Binding-site contacts:
Ligand atom O3 contacts residue ASP323 of chain 1.B at 4.1 Å.
Ligand atom O5 contacts residue ASN328 of chain 1.B at 2.4 Å (h-bond).
Ligand atom C3 contacts residue THR360 of chain 1.B at 4.3 Å.
Ligand atom C5 contacts residue ASN328 of chain 1.B at 3.7 Å.
Ligand atom C3 contacts residue SER324 of chain 1.B at 4.0 Å.
Ligand atom O7 contacts residue SER326 of chain 1.B at 2.9 Å (h-bond).
Ligand atom N2 contacts residue ASN328 of chain 1.B at 2.7 Å (h-bond).
Ligand atom C4 contacts residue SER324 of chain 1.B at 3.5 Å.
Ligand atom O7 contacts residue SER324 of chain 1.B at 3.9 Å.
Ligand atom O5 contacts residue ASN331 of chain 1.B at 3.0 Å (h-bond).
Ligand atom O6 contacts residue PHE321 of chain 1.B at 4.1 Å.
Ligand atom N2 contacts residue THR358 of chain 1.B at 3.5 Å (h-bond).
Ligand atom O7 contacts residue ASN328 of chain 1.B at 3.4 Å (h-bond).
Ligand atom O6 contacts residue ASN331 of chain 1.B at 3.2 Å.
Ligand atom C1 contacts residue SER324 of chain 1.B at 4.0 Å.
Ligand atom C2 contacts residue THR358 of chain 1.B at 4.2 Å.
Ligand atom C2 contacts residue ASN328 of chain 1.B at 2.3 Å.
Ligand atom O6 contacts residue SER324 of chain 1.B at 3.9 Å.
Ligand atom C5 contacts residue ASN331 of chain 1.B at 4.2 Å.
Ligand atom C8 contacts residue ASP355 of chain 1.B at 4.0 Å.
Ligand atom C3 contacts residue THR358 of chain 1.B at 3.6 Å.
Ligand atom C2 contacts residue SER324 of chain 1.B at 3.7 Å.
Ligand atom C4 contacts residue ASN328 of chain 1.B at 4.2 Å.
Ligand atom O5 contacts residue SER324 of chain 1.B at 3.3 Å.
Ligand atom O3 contacts residue THR358 of chain 1.B at 3.1 Å.
Ligand atom O6 contacts residue THR330 of chain 1.B at 4.3 Å.
Ligand atom C1 contacts residue THR360 of chain 1.B at 3.8 Å.
Ligand atom C7 contacts residue SER326 of chain 1.B at 3.9 Å.
Ligand atom C1 contacts residue ASN328 of chain 1.B at 1.4 Å.
Ligand atom C8 contacts residue VAL350 of chain 1.B at 3.4 Å (hydrophobic).
Ligand atom N2 contacts residue THR360 of chain 1.B at 4.0 Å.
Ligand atom O7 contacts residue LEU325 of chain 1.B at 3.1 Å (h-bond).
Ligand atom C8 contacts residue LEU325 of chain 1.B at 3.8 Å (hydrophobic).
Ligand atom C7 contacts residue LEU325 of chain 1.B at 3.9 Å (hydrophobic).
Ligand atom C5 contacts residue SER324 of chain 1.B at 3.7 Å.
Ligand atom C1 contacts residue ASN331 of chain 1.B at 3.5 Å.
Ligand atom C3 contacts residue ASN328 of chain 1.B at 3.7 Å.
Ligand atom C6 contacts residue SER324 of chain 1.B at 3.7 Å.
Ligand atom O3 contacts residue SER324 of chain 1.B at 3.8 Å.
Ligand atom C7 contacts residue ASN328 of chain 1.B at 3.2 Å.

This small molecule binds to this protein.
Small molecule (SMILES): CC(=O)N[C@@H]1[C@@H](O)[C@H](O)[C@@H](CO)O[C@H]1O

Sequence of chain 1.B:
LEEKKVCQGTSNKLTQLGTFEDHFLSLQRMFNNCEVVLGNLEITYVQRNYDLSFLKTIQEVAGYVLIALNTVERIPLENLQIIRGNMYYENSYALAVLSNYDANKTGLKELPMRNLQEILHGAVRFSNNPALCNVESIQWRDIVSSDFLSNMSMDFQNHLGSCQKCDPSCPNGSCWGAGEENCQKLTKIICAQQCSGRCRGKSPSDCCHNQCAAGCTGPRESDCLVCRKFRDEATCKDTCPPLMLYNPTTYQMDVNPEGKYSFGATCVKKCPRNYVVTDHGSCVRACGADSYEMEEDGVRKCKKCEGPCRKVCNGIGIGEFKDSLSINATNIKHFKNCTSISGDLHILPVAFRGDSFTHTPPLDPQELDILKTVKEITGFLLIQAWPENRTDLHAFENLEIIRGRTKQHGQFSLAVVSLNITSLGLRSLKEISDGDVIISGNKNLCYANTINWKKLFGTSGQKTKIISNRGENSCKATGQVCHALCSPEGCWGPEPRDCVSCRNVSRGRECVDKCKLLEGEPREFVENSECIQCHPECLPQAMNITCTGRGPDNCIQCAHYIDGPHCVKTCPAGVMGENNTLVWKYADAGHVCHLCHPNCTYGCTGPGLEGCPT